Sequence of chain 1.C:
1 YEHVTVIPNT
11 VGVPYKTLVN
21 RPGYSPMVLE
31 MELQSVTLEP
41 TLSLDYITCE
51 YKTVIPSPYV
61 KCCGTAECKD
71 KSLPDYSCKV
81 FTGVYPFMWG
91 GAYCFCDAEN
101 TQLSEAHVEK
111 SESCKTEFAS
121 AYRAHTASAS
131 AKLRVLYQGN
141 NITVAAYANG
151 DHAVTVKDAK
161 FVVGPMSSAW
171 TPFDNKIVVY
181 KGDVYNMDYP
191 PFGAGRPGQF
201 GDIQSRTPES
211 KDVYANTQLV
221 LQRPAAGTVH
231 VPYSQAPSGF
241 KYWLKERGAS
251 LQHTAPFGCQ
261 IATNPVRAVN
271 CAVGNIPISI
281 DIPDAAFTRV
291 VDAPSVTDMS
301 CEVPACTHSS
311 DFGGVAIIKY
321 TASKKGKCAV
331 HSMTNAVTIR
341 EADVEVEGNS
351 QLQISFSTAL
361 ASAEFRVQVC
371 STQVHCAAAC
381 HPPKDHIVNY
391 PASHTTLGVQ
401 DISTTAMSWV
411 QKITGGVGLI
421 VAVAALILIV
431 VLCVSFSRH

A small-molecule ligand and the protein it binds are described below.
Small molecule (SMILES): CC(=O)N[C@@H]1[C@@H](O)[C@H](O)[C@@H](CO)O[C@H]1O

Sequence of chain 1.G:
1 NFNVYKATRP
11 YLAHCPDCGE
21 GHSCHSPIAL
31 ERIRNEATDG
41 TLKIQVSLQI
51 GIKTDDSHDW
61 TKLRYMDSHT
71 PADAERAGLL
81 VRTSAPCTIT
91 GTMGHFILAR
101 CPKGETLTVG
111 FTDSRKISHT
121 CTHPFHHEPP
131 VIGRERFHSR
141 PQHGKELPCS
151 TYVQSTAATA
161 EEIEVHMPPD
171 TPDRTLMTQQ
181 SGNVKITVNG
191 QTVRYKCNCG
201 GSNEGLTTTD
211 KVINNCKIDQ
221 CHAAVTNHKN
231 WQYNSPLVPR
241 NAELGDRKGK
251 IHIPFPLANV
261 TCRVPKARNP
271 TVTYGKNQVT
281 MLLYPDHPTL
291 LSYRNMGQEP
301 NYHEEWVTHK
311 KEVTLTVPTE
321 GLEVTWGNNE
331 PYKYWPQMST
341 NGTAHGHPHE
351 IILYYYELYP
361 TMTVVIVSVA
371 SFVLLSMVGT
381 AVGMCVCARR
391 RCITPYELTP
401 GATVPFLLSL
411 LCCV

Binding-site contacts:
Ligand atom N2 contacts residue ASN341 of chain 1.G at 2.9 Å (h-bond).
Ligand atom C1 contacts residue ASN341 of chain 1.G at 1.4 Å.
Ligand atom N2 contacts residue GLU357 of chain 1.G at 4.5 Å.
Ligand atom O7 contacts residue HIS386 of chain 1.C at 4.0 Å.
Ligand atom C3 contacts residue ASN341 of chain 1.G at 3.8 Å.
Ligand atom C8 contacts residue GLU357 of chain 1.G at 3.2 Å.
Ligand atom C5 contacts residue ASN341 of chain 1.G at 3.7 Å.
Ligand atom C7 contacts residue ASN341 of chain 1.G at 3.5 Å.
Ligand atom C2 contacts residue ASN341 of chain 1.G at 2.5 Å.
Ligand atom C8 contacts residue LYS276 of chain 1.G at 3.6 Å.
Ligand atom C7 contacts residue GLU357 of chain 1.G at 4.3 Å.
Ligand atom O5 contacts residue ASN341 of chain 1.G at 2.4 Å (h-bond).
Ligand atom C4 contacts residue ASN341 of chain 1.G at 4.2 Å.
Ligand atom O7 contacts residue ASN341 of chain 1.G at 3.7 Å.